Sequence of chain 2.C:
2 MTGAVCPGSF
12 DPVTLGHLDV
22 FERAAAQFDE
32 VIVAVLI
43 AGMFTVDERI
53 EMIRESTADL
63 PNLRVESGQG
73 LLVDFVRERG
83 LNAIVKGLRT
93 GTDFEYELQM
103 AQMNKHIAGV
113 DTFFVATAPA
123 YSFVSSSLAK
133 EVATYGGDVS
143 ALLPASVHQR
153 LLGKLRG

Binding-site contacts:
Ligand atom O26 contacts residue SER127 of chain 2.C at 3.7 Å.
Ligand atom O13 contacts residue ARG91 of chain 2.C at 3.0 Å (salt-bridge).
Ligand atom C05 contacts residue CYS7 of chain 2.C at 3.5 Å (hydrophobic).
Ligand atom C21 contacts residue THR119 of chain 2.C at 3.2 Å.
Ligand atom C25 contacts residue SER128 of chain 2.C at 3.6 Å.
Ligand atom C20 contacts residue ARG91 of chain 2.C at 3.5 Å.
Ligand atom C21 contacts residue GLY17 of chain 2.C at 3.6 Å.
Ligand atom C23 contacts residue GLY17 of chain 2.C at 3.2 Å.
Ligand atom N07 contacts residue PRO8 of chain 2.C at 2.8 Å (h-bond).
Ligand atom C22 contacts residue GLY17 of chain 2.C at 3.5 Å.
Ligand atom N18 contacts residue VAL126 of chain 2.C at 3.6 Å (h-bond).
Ligand atom C24 contacts residue GLY17 of chain 2.C at 3.5 Å.
Ligand atom C06 contacts residue CYS7 of chain 2.C at 3.6 Å (hydrophobic).
Ligand atom O27 contacts residue ARG91 of chain 2.C at 3.5 Å (salt-bridge).
Ligand atom C01 contacts residue VAL21 of chain 2.C at 3.7 Å (hydrophobic).
Ligand atom C02 contacts residue GLY89 of chain 2.C at 3.2 Å.
Ligand atom N17 contacts residue HIS18 of chain 2.C at 3.4 Å.
Ligand atom C22 contacts residue THR119 of chain 2.C at 3.2 Å.
Ligand atom C21 contacts residue TYR123 of chain 2.C at 3.2 Å (hydrophobic).
Ligand atom C20 contacts residue TYR123 of chain 2.C at 3.6 Å (hydrophobic).
Ligand atom C21 contacts residue ARG91 of chain 2.C at 3.7 Å.
Ligand atom C14 contacts residue ARG91 of chain 2.C at 3.4 Å.
Ligand atom C16 contacts residue THR15 of chain 2.C at 3.5 Å.
Ligand atom N18 contacts residue HIS18 of chain 2.C at 3.7 Å.
Ligand atom C24 contacts residue HIS18 of chain 2.C at 3.5 Å.
Ligand atom O26 contacts residue SER128 of chain 2.C at 2.8 Å (h-bond).
Ligand atom C15 contacts residue SER127 of chain 2.C at 3.6 Å.
Ligand atom C14 contacts residue HIS18 of chain 2.C at 3.7 Å.
Ligand atom C01 contacts residue GLY89 of chain 2.C at 3.4 Å.
Ligand atom C05 contacts residue PRO8 of chain 2.C at 3.7 Å (hydrophobic).
Ligand atom C10 contacts residue GLY89 of chain 2.C at 3.4 Å.
Ligand atom C14 contacts residue VAL126 of chain 2.C at 3.7 Å (hydrophobic).
Ligand atom C16 contacts residue SER128 of chain 2.C at 3.4 Å.
Ligand atom N18 contacts residue THR15 of chain 2.C at 3.7 Å.
Ligand atom N17 contacts residue THR15 of chain 2.C at 2.8 Å (h-bond).
Ligand atom C15 contacts residue HIS18 of chain 2.C at 3.5 Å.
Ligand atom C04 contacts residue PRO8 of chain 2.C at 3.6 Å (hydrophobic).
Ligand atom C16 contacts residue SER127 of chain 2.C at 3.6 Å.
Ligand atom C16 contacts residue HIS18 of chain 2.C at 3.2 Å.
Ligand atom C20 contacts residue VAL126 of chain 2.C at 3.4 Å (hydrophobic).

A small-molecule ligand and the protein it binds are described below.
Small molecule (SMILES): O=C(O)c1cnn(-c2ccccc2)c1OCCCc1c[nH]c2ccccc12